Binding-site contacts:
Ligand atom C contacts residue ARG89 of chain 1.E at 3.2 Å.
Ligand atom N contacts residue SER182 of chain 1.A at 3.5 Å (h-bond).
Ligand atom OXT contacts residue ARG89 of chain 1.E at 3.3 Å (salt-bridge).
Ligand atom CD contacts residue PHE231 of chain 1.A at 3.6 Å (hydrophobic).
Ligand atom CD contacts residue SER182 of chain 1.A at 3.3 Å.
Ligand atom CG contacts residue ARG89 of chain 1.E at 3.5 Å.
Ligand atom OXT contacts residue TYR183 of chain 1.A at 2.8 Å (h-bond).
Ligand atom N contacts residue TYR226 of chain 1.A at 3.9 Å.
Ligand atom OXT contacts residue PHE87 of chain 1.E at 3.4 Å.
Ligand atom O contacts residue SER153 of chain 1.E at 2.9 Å (h-bond).
Ligand atom O contacts residue LEU141 of chain 1.E at 3.6 Å.
Ligand atom O contacts residue THR228 of chain 1.A at 4.3 Å.
Ligand atom N contacts residue PHE87 of chain 1.E at 4.0 Å.
Ligand atom CB contacts residue SER182 of chain 1.A at 4.4 Å.
Ligand atom N contacts residue TYR183 of chain 1.A at 3.8 Å.
Ligand atom CD contacts residue TYR226 of chain 1.A at 4.2 Å (hydrophobic).
Ligand atom C contacts residue TYR183 of chain 1.A at 3.9 Å (hydrophobic).
Ligand atom O contacts residue ARG89 of chain 1.E at 3.0 Å (salt-bridge).
Ligand atom CG contacts residue PHE87 of chain 1.E at 3.9 Å (hydrophobic).
Ligand atom CD contacts residue TYR183 of chain 1.A at 3.9 Å (hydrophobic).
Ligand atom CB contacts residue PHE231 of chain 1.A at 4.0 Å (hydrophobic).
Ligand atom CB contacts residue TYR183 of chain 1.A at 3.6 Å (hydrophobic).
Ligand atom N contacts residue GLU181 of chain 1.A at 4.0 Å.
Ligand atom N contacts residue PHE123 of chain 1.A at 3.7 Å.
Ligand atom CG contacts residue TYR183 of chain 1.A at 4.1 Å (hydrophobic).
Ligand atom C contacts residue SER153 of chain 1.E at 3.1 Å.
Ligand atom OXT contacts residue SER153 of chain 1.E at 2.5 Å (h-bond).
Ligand atom C contacts residue PHE87 of chain 1.E at 4.0 Å (hydrophobic).

Sequence of chain 1.E:
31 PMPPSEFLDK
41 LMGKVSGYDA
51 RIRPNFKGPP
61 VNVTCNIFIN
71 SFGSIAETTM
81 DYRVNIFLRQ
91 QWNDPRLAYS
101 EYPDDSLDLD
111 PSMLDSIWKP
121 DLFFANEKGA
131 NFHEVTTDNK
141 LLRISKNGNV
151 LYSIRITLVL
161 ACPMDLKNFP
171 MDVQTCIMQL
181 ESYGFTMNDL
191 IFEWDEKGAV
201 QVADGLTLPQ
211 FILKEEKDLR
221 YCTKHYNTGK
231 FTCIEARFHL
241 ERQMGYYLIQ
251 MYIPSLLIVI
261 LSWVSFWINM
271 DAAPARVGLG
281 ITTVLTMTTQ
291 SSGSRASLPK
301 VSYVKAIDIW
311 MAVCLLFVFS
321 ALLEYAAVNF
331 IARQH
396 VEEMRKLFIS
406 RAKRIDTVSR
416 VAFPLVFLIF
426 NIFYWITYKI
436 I

The small molecule below binds the protein below.
Small molecule (SMILES): NCCCC(=O)O

Sequence of chain 1.A:
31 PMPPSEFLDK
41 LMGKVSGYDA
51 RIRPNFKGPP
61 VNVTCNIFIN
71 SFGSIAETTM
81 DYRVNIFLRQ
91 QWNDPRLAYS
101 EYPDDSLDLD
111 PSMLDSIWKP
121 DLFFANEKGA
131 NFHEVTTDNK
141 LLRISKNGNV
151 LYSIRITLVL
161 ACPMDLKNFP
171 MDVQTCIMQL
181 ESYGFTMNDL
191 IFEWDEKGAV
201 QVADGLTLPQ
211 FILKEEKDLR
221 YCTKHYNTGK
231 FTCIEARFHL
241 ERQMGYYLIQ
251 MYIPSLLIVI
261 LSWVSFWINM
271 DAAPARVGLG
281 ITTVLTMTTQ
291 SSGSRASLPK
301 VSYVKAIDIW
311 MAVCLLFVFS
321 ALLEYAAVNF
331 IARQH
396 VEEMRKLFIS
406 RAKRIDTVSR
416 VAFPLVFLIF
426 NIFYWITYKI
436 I